Sequence of chain 1.F:
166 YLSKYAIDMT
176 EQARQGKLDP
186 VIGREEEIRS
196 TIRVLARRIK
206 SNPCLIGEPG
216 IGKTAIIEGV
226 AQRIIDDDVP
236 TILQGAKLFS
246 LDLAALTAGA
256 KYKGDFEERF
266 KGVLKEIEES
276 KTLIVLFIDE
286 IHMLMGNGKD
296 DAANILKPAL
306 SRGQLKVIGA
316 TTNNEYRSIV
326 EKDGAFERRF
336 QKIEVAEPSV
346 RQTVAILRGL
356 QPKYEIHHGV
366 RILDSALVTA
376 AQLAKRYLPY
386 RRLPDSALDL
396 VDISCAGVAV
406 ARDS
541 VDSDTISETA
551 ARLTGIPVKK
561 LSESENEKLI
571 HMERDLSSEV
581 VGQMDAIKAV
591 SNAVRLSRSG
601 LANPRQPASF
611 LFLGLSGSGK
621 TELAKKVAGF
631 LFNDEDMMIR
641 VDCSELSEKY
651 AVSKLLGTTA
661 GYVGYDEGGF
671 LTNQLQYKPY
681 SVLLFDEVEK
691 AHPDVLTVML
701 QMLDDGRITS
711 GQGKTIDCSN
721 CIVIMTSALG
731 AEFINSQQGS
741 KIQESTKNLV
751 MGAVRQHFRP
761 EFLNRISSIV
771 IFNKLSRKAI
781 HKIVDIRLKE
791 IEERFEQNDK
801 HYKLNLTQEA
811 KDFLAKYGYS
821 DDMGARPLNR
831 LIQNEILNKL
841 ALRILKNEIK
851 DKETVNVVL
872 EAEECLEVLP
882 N

Binding-site contacts:
Ligand atom O5' contacts residue LYS620 of chain 1.F at 3.1 Å.
Ligand atom O1A contacts residue THR621 of chain 1.F at 3.1 Å (h-bond).
Ligand atom PA contacts residue THR621 of chain 1.F at 3.2 Å.
Ligand atom O2A contacts residue LYS620 of chain 1.F at 2.9 Å.
Ligand atom O3G contacts residue LYS620 of chain 1.F at 2.1 Å (salt-bridge).
Ligand atom N6 contacts residue ILE780 of chain 1.F at 3.2 Å.
Ligand atom PG contacts residue LYS620 of chain 1.F at 2.8 Å.
Ligand atom O3G contacts residue SER616 of chain 1.F at 2.5 Å (h-bond).
Ligand atom C2' contacts residue GLU622 of chain 1.F at 3.0 Å.
Ligand atom O4' contacts residue GLU622 of chain 1.F at 2.7 Å (salt-bridge).
Ligand atom O3A contacts residue SER616 of chain 1.F at 3.0 Å.
Ligand atom PB contacts residue SER616 of chain 1.F at 3.0 Å.
Ligand atom O3B contacts residue SER616 of chain 1.F at 2.3 Å (h-bond).
Ligand atom C4 contacts residue SER618 of chain 1.F at 2.7 Å.
Ligand atom C5 contacts residue SER618 of chain 1.F at 2.8 Å.
Ligand atom N9 contacts residue GLU622 of chain 1.F at 3.2 Å (salt-bridge).
Ligand atom PA contacts residue LYS620 of chain 1.F at 3.2 Å.
Ligand atom C2 contacts residue GLY617 of chain 1.F at 3.1 Å.
Ligand atom C8 contacts residue GLU622 of chain 1.F at 2.8 Å.
Ligand atom O3A contacts residue LYS620 of chain 1.F at 3.0 Å.
Ligand atom N7 contacts residue SER618 of chain 1.F at 2.9 Å (h-bond).
Ligand atom N6 contacts residue ILE783 of chain 1.F at 3.0 Å.
Ligand atom C6 contacts residue SER618 of chain 1.F at 3.2 Å.
Ligand atom O2A contacts residue THR621 of chain 1.F at 2.7 Å (h-bond).
Ligand atom N9 contacts residue SER618 of chain 1.F at 2.7 Å (h-bond).
Ligand atom C2 contacts residue SER618 of chain 1.F at 3.2 Å.
Ligand atom O2A contacts residue SER616 of chain 1.F at 2.7 Å.
Ligand atom C8 contacts residue SER618 of chain 1.F at 2.8 Å.
Ligand atom N1 contacts residue ILE780 of chain 1.F at 3.0 Å.
Ligand atom O5' contacts residue GLU622 of chain 1.F at 3.2 Å (salt-bridge).
Ligand atom N3 contacts residue LYS620 of chain 1.F at 3.2 Å (salt-bridge).
Ligand atom O4' contacts residue LYS620 of chain 1.F at 3.0 Å.
Ligand atom C1' contacts residue GLU622 of chain 1.F at 3.1 Å.
Ligand atom C3' contacts residue GLU622 of chain 1.F at 3.2 Å.
Ligand atom PG contacts residue SER616 of chain 1.F at 3.0 Å.
Ligand atom O3G contacts residue MET823 of chain 1.F at 2.9 Å (h-bond).
Ligand atom N1 contacts residue SER618 of chain 1.F at 3.2 Å.
Ligand atom O2B contacts residue SER616 of chain 1.F at 2.9 Å (h-bond).
Ligand atom O2G contacts residue LYS620 of chain 1.F at 2.4 Å (salt-bridge).
Ligand atom O5' contacts residue THR621 of chain 1.F at 3.0 Å.

A protein and the small-molecule ligand that binds it are described below.
Small molecule (SMILES): Nc1ncnc2c1ncn2[C@@H]1O[C@H](COP(=O)(O)OP(=O)(O)OP(O)(O)=S)[C@@H](O)[C@H]1O